Binding-site contacts:
Ligand atom C2 contacts residue ASN67 of chain 4.E at 2.4 Å.
Ligand atom O7 contacts residue MET118 of chain 4.E at 3.5 Å.
Ligand atom C4 contacts residue ASN67 of chain 4.E at 4.2 Å.
Ligand atom N2 contacts residue ASN67 of chain 4.E at 3.3 Å (h-bond).
Ligand atom C8 contacts residue ASN67 of chain 4.E at 3.6 Å.
Ligand atom O3 contacts residue ASN67 of chain 4.E at 3.8 Å.
Ligand atom C7 contacts residue ASN67 of chain 4.E at 3.8 Å.
Ligand atom C5 contacts residue ASN67 of chain 4.E at 3.7 Å.
Ligand atom C8 contacts residue MET118 of chain 4.E at 4.1 Å (hydrophobic).
Ligand atom O7 contacts residue ARG89 of chain 4.E at 4.2 Å.
Ligand atom O5 contacts residue ASN67 of chain 4.E at 2.4 Å (h-bond).
Ligand atom O7 contacts residue ASN67 of chain 4.E at 4.5 Å.
Ligand atom C3 contacts residue ASN67 of chain 4.E at 3.6 Å.
Ligand atom C8 contacts residue PHE90 of chain 4.E at 4.4 Å (hydrophobic).
Ligand atom C7 contacts residue MET118 of chain 4.E at 3.8 Å (hydrophobic).
Ligand atom C1 contacts residue ASN67 of chain 4.E at 1.4 Å.

Sequence of chain 4.E:
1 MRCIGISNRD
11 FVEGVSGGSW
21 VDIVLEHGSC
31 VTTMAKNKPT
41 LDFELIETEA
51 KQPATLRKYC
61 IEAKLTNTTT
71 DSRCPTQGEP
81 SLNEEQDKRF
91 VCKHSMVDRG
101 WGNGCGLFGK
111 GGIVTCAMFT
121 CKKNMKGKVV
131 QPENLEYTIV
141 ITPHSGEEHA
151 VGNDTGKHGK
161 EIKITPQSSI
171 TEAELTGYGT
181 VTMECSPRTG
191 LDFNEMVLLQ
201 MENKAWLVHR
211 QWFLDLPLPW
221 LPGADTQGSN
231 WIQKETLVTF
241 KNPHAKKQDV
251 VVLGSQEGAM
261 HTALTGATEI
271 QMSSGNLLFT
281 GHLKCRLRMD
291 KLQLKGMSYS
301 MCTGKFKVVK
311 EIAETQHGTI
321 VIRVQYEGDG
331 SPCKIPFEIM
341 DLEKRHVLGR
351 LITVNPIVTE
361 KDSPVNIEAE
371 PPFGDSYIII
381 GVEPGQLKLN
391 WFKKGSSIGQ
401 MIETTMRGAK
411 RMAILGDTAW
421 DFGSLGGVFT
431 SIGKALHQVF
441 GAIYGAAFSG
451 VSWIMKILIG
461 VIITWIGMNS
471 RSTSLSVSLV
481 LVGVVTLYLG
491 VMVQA

This small molecule binds to this protein.
Small molecule (SMILES): CC(=O)N[C@@H]1[C@@H](O)[C@H](O)[C@@H](CO)O[C@H]1O